This protein binds this small molecule.
Small molecule (SMILES): CC(=O)N[C@H]1[C@H](O[C@H]2[C@H](O)[C@@H](NC(C)=O)CO[C@@H]2CO)O[C@H](CO)[C@@H](O)[C@@H]1O

Binding-site contacts:
Ligand atom C5 contacts residue ASN19 of chain 57.Y at 3.3 Å.
Ligand atom C3 contacts residue ASN19 of chain 57.Y at 4.4 Å.
Ligand atom O6 contacts residue ASN19 of chain 57.Y at 4.4 Å.
Ligand atom O7 contacts residue ASN19 of chain 57.Y at 4.4 Å.
Ligand atom C8 contacts residue TYR17 of chain 57.Y at 4.0 Å (hydrophobic).
Ligand atom C1 contacts residue ASN19 of chain 57.Y at 1.9 Å.
Ligand atom C2 contacts residue ASN19 of chain 57.Y at 3.4 Å.
Ligand atom O5 contacts residue ASN19 of chain 57.Y at 2.2 Å (h-bond).
Ligand atom N2 contacts residue ASN19 of chain 57.Y at 4.0 Å.
Ligand atom C6 contacts residue ASN19 of chain 57.Y at 4.1 Å.
Ligand atom C4 contacts residue ASN19 of chain 57.Y at 4.5 Å.

Sequence of chain 57.Y:
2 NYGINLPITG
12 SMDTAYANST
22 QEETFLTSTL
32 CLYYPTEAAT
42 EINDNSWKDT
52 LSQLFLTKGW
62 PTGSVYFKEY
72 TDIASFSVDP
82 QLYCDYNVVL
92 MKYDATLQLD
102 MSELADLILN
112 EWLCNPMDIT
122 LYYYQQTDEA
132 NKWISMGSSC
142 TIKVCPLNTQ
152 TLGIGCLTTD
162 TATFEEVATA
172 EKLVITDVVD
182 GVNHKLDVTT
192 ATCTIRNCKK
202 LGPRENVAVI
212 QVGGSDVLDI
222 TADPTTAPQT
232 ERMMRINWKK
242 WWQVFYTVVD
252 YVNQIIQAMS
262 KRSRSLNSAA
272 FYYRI